Sequence of chain 1.I:
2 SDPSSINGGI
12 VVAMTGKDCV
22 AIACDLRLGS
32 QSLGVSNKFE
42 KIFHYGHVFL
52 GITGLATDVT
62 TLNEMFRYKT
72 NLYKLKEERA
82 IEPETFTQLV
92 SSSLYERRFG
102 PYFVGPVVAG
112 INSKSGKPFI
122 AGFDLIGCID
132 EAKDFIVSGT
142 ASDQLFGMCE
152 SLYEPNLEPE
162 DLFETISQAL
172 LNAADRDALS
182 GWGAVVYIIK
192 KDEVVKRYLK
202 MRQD

Binding-site contacts:
Ligand atom N4 contacts residue GLN22 of chain 1.H at 3.7 Å.
Ligand atom O28 contacts residue ALA46 of chain 1.H at 3.8 Å.
Ligand atom C23 contacts residue GLY47 of chain 1.H at 3.6 Å.
Ligand atom C13 contacts residue THR21 of chain 1.H at 3.7 Å.
Ligand atom C11 contacts residue THR21 of chain 1.H at 3.4 Å.
Ligand atom C18 contacts residue GLY47 of chain 1.H at 3.6 Å.
Ligand atom C21 contacts residue THR1 of chain 1.H at 2.4 Å.
Ligand atom C24 contacts residue GLY45 of chain 1.H at 3.7 Å.
Ligand atom C24 contacts residue ALA49 of chain 1.H at 3.5 Å (hydrophobic).
Ligand atom C3 contacts residue THR21 of chain 1.H at 3.6 Å.
Ligand atom O28 contacts residue GLY47 of chain 1.H at 3.2 Å (h-bond).
Ligand atom N9 contacts residue THR21 of chain 1.H at 3.1 Å (h-bond).
Ligand atom C25 contacts residue ALA49 of chain 1.H at 3.8 Å (hydrophobic).
Ligand atom C10 contacts residue GLY47 of chain 1.H at 3.4 Å.
Ligand atom O19 contacts residue THR21 of chain 1.H at 3.0 Å (h-bond).
Ligand atom C10 contacts residue THR21 of chain 1.H at 3.8 Å.
Ligand atom N20 contacts residue THR1 of chain 1.H at 3.7 Å.
Ligand atom C23 contacts residue ALA49 of chain 1.H at 3.8 Å (hydrophobic).
Ligand atom C17 contacts residue GLY47 of chain 1.H at 3.8 Å.
Ligand atom C24 contacts residue THR52 of chain 1.H at 3.8 Å.
Ligand atom C6 contacts residue CYS129 of chain 1.I at 3.8 Å (hydrophobic).
Ligand atom C22 contacts residue LYS33 of chain 1.H at 3.9 Å.
Ligand atom C21 contacts residue GLY47 of chain 1.H at 3.9 Å.
Ligand atom C16 contacts residue THR48 of chain 1.H at 3.8 Å.
Ligand atom O27 contacts residue GLY168 of chain 1.H at 3.8 Å.
Ligand atom N20 contacts residue GLY47 of chain 1.H at 2.9 Å (h-bond).
Ligand atom C22 contacts residue GLY47 of chain 1.H at 3.9 Å.
Ligand atom C24 contacts residue GLY47 of chain 1.H at 3.6 Å.
Ligand atom C25 contacts residue CYS31 of chain 1.H at 4.0 Å (hydrophobic).
Ligand atom N1 contacts residue SER20 of chain 1.H at 3.9 Å.
Ligand atom C5 contacts residue ASP125 of chain 1.I at 3.9 Å.
Ligand atom O28 contacts residue THR1 of chain 1.H at 2.3 Å (h-bond).
Ligand atom B26 contacts residue THR1 of chain 1.H at 1.4 Å.
Ligand atom N1 contacts residue ALA49 of chain 1.H at 3.8 Å.
Ligand atom N1 contacts residue CYS129 of chain 1.I at 3.9 Å.
Ligand atom O8 contacts residue ALA49 of chain 1.H at 3.1 Å (h-bond).
Ligand atom B26 contacts residue LYS33 of chain 1.H at 3.9 Å.
Ligand atom C22 contacts residue THR1 of chain 1.H at 2.7 Å.
Ligand atom O19 contacts residue SER20 of chain 1.H at 3.4 Å (h-bond).
Ligand atom O27 contacts residue THR1 of chain 1.H at 2.2 Å (h-bond).

Sequence of chain 1.H:
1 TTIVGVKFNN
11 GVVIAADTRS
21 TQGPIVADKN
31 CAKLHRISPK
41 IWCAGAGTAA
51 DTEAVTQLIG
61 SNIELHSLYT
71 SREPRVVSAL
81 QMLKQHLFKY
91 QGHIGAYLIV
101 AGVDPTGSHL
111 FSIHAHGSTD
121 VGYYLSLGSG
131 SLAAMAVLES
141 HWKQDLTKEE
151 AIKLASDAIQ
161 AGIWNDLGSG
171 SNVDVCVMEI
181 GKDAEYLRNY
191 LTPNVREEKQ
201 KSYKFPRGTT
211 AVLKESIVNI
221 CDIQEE

A protein and the small-molecule ligand that binds it are described below.
Small molecule (SMILES): CC(C)C[C@H](NC(=O)[C@H](Cc1ccccc1)NC(=O)c1cnccn1)B(O)O